Binding-site contacts:
Ligand atom C6 contacts residue PHE160 of chain 2.A at 3.5 Å (hydrophobic).
Ligand atom N7 contacts residue OXY1 of chain 2.D at 3.6 Å (h-bond).
Ligand atom N7 contacts residue PHE160 of chain 2.A at 3.6 Å.
Ligand atom N8 contacts residue OXY1 of chain 2.D at 3.5 Å (h-bond).
Ligand atom N7 contacts residue THR58 of chain 1.A at 2.7 Å (h-bond).
Ligand atom N9 contacts residue OXY1 of chain 2.D at 3.4 Å (h-bond).
Ligand atom N3 contacts residue ARG177 of chain 2.A at 3.0 Å (salt-bridge).
Ligand atom N8 contacts residue ASP59 of chain 1.A at 3.9 Å.
Ligand atom O2 contacts residue PHE160 of chain 2.A at 3.9 Å.
Ligand atom N1 contacts residue GLN229 of chain 2.A at 3.0 Å (h-bond).
Ligand atom N9 contacts residue PHE160 of chain 2.A at 3.4 Å.
Ligand atom C4 contacts residue OXY1 of chain 2.D at 3.2 Å.
Ligand atom C4 contacts residue PHE160 of chain 2.A at 3.3 Å (hydrophobic).
Ligand atom C5 contacts residue PHE160 of chain 2.A at 3.4 Å (hydrophobic).
Ligand atom N3 contacts residue OXY1 of chain 2.D at 3.8 Å.
Ligand atom C2 contacts residue ASN255 of chain 2.A at 3.9 Å.
Ligand atom O6 contacts residue THR58 of chain 1.A at 3.8 Å.
Ligand atom N9 contacts residue ARG177 of chain 2.A at 3.9 Å.
Ligand atom C2 contacts residue ARG177 of chain 2.A at 3.6 Å.
Ligand atom C2 contacts residue PHE160 of chain 2.A at 3.7 Å (hydrophobic).
Ligand atom N8 contacts residue THR58 of chain 1.A at 3.3 Å (h-bond).
Ligand atom C2 contacts residue GLN229 of chain 2.A at 3.9 Å.
Ligand atom O2 contacts residue SER227 of chain 2.A at 3.6 Å.
Ligand atom O2 contacts residue ARG177 of chain 2.A at 2.9 Å (salt-bridge).
Ligand atom C4 contacts residue ASN255 of chain 2.A at 3.9 Å.
Ligand atom N3 contacts residue PHE160 of chain 2.A at 3.7 Å.
Ligand atom C4 contacts residue ARG177 of chain 2.A at 3.8 Å.
Ligand atom O2 contacts residue GLN229 of chain 2.A at 3.8 Å.
Ligand atom N1 contacts residue PHE160 of chain 2.A at 3.6 Å.
Ligand atom N8 contacts residue ALA57 of chain 1.A at 3.7 Å.
Ligand atom O6 contacts residue TYR9 of chain 1.A at 3.8 Å.
Ligand atom O6 contacts residue ILE55 of chain 1.A at 3.5 Å.
Ligand atom N8 contacts residue PHE160 of chain 2.A at 3.6 Å.
Ligand atom C6 contacts residue GLN229 of chain 2.A at 3.7 Å.
Ligand atom O2 contacts residue VAL228 of chain 2.A at 2.9 Å (h-bond).
Ligand atom O6 contacts residue GLN229 of chain 2.A at 2.9 Å (h-bond).
Ligand atom N8 contacts residue LEU171 of chain 2.A at 3.8 Å.
Ligand atom N7 contacts residue ALA57 of chain 1.A at 3.4 Å.
Ligand atom C5 contacts residue OXY1 of chain 2.D at 3.4 Å.
Ligand atom N3 contacts residue ASN255 of chain 2.A at 3.4 Å (h-bond).

A small-molecule ligand and the protein it binds are described below.
Small molecule (SMILES): O=c1[nH]c(=O)c2nn[nH]c2[nH]1

Sequence of chain 1.A:
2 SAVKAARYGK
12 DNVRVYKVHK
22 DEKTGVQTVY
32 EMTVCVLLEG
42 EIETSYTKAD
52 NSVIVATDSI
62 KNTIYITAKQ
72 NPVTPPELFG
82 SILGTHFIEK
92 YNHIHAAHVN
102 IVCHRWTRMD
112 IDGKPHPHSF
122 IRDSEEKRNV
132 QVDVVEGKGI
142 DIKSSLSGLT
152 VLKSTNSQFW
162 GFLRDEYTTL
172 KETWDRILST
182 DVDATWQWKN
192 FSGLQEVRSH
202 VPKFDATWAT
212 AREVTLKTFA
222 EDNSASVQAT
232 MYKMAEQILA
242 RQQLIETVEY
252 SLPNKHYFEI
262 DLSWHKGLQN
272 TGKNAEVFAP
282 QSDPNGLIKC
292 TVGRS

Sequence of chain 2.A:
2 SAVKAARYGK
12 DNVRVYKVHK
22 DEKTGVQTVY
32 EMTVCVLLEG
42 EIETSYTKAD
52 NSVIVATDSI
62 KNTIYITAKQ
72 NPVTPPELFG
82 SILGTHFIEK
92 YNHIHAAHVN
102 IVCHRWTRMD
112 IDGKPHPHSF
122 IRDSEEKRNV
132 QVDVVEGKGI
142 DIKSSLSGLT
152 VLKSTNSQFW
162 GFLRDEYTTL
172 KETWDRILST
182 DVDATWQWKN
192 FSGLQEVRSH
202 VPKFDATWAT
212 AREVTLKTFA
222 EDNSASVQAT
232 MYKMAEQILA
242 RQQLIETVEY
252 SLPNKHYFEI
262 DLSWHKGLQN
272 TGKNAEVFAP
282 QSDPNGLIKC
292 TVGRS